Sequence of chain 2.A:
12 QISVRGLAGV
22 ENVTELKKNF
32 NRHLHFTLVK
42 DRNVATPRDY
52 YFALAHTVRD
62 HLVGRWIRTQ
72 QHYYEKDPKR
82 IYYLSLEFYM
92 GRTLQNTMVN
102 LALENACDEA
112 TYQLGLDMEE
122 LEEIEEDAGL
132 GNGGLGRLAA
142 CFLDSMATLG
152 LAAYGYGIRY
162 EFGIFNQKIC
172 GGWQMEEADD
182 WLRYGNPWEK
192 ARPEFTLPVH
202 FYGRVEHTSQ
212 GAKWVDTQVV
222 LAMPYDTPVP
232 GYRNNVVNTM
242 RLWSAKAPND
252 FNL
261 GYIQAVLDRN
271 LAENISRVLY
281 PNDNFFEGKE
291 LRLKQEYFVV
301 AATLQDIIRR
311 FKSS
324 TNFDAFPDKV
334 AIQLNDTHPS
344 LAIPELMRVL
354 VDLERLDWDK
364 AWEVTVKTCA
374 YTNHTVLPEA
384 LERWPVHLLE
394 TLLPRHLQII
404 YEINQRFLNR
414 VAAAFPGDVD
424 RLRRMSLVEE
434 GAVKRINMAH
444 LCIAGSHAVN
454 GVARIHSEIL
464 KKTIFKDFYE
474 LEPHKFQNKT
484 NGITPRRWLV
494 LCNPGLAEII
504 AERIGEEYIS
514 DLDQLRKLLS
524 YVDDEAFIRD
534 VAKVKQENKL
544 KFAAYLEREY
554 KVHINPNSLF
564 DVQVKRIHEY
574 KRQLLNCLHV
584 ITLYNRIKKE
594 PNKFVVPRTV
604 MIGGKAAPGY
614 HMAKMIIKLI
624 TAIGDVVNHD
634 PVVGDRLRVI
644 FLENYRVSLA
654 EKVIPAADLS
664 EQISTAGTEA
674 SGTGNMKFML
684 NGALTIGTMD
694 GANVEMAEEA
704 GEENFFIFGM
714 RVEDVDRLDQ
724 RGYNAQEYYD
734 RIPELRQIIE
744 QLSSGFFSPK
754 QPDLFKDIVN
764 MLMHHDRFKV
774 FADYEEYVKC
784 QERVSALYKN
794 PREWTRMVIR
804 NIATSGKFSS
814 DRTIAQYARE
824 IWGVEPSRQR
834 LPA

The protein below binds the small molecule below.
Small molecule (SMILES): O=C(NC1CC1)C(=O)N[C@@H]1O[C@H](CO)[C@@H](O)[C@H](O)[C@H]1O

Binding-site contacts:
Ligand atom C3 contacts residue GLY675 of chain 2.A at 3.8 Å.
Ligand atom O3 contacts residue ALA673 of chain 2.A at 3.5 Å (h-bond).
Ligand atom C2 contacts residue HIS377 of chain 2.A at 3.4 Å.
Ligand atom O5 contacts residue HIS377 of chain 2.A at 3.7 Å.
Ligand atom O2 contacts residue GLU672 of chain 2.A at 3.3 Å (salt-bridge).
Ligand atom N1 contacts residue ASN284 of chain 2.A at 3.7 Å.
Ligand atom C5 contacts residue GLY135 of chain 2.A at 3.7 Å.
Ligand atom O5 contacts residue LEU136 of chain 2.A at 3.6 Å.
Ligand atom C11 contacts residue HIS341 of chain 2.A at 3.8 Å.
Ligand atom C4 contacts residue GLY675 of chain 2.A at 3.7 Å.
Ligand atom C5 contacts residue LEU136 of chain 2.A at 3.8 Å (hydrophobic).
Ligand atom O2 contacts residue HIS377 of chain 2.A at 3.9 Å.
Ligand atom C7 contacts residue LEU136 of chain 2.A at 3.3 Å (hydrophobic).
Ligand atom C10 contacts residue HIS341 of chain 2.A at 3.1 Å.
Ligand atom O4 contacts residue ASN484 of chain 2.A at 3.6 Å (h-bond).
Ligand atom C3 contacts residue GLU672 of chain 2.A at 3.5 Å.
Ligand atom C10 contacts residue ASP339 of chain 2.A at 3.6 Å.
Ligand atom O6 contacts residue HIS377 of chain 2.A at 2.6 Å (h-bond).
Ligand atom O7 contacts residue LEU136 of chain 2.A at 2.8 Å.
Ligand atom O6 contacts residue VAL455 of chain 2.A at 3.8 Å.
Ligand atom O6 contacts residue ASN484 of chain 2.A at 2.8 Å (h-bond).
Ligand atom N2 contacts residue ASN284 of chain 2.A at 3.7 Å.
Ligand atom O3 contacts residue SER674 of chain 2.A at 3.1 Å (h-bond).
Ligand atom O2 contacts residue TYR573 of chain 2.A at 3.2 Å (h-bond).
Ligand atom O6 contacts residue LEU139 of chain 2.A at 3.7 Å.
Ligand atom O4 contacts residue GLY675 of chain 2.A at 2.7 Å (h-bond).
Ligand atom O8 contacts residue ASN284 of chain 2.A at 3.4 Å (h-bond).
Ligand atom O3 contacts residue GLY675 of chain 2.A at 3.2 Å (h-bond).
Ligand atom O3 contacts residue GLU672 of chain 2.A at 2.7 Å (salt-bridge).
Ligand atom C6 contacts residue GLY135 of chain 2.A at 3.8 Å.
Ligand atom O4 contacts residue SER674 of chain 2.A at 3.7 Å.
Ligand atom C6 contacts residue HIS377 of chain 2.A at 3.7 Å.
Ligand atom C6 contacts residue ASN484 of chain 2.A at 3.1 Å.
Ligand atom C11 contacts residue ASN284 of chain 2.A at 3.9 Å.
Ligand atom N1 contacts residue HIS377 of chain 2.A at 3.6 Å.
Ligand atom C6 contacts residue LEU139 of chain 2.A at 3.9 Å (hydrophobic).
Ligand atom C8 contacts residue ASN284 of chain 2.A at 3.9 Å.
Ligand atom O2 contacts residue ASN284 of chain 2.A at 3.0 Å (h-bond).
Ligand atom O4 contacts residue THR676 of chain 2.A at 3.9 Å.
Ligand atom C7 contacts residue ASN284 of chain 2.A at 3.9 Å.